Binding-site contacts:
Ligand atom C5 contacts residue ASN57 of chain 1.A at 3.6 Å.
Ligand atom C1 contacts residue ASN57 of chain 1.A at 1.4 Å.
Ligand atom C1 contacts residue ARG14 of chain 1.A at 3.7 Å.
Ligand atom C8 contacts residue ASN57 of chain 1.A at 3.7 Å.
Ligand atom C2 contacts residue ASN57 of chain 1.A at 2.6 Å.
Ligand atom O5 contacts residue ARG14 of chain 1.A at 4.0 Å.
Ligand atom C7 contacts residue ASN57 of chain 1.A at 3.5 Å.
Ligand atom C3 contacts residue ARG14 of chain 1.A at 4.5 Å.
Ligand atom C3 contacts residue ASN57 of chain 1.A at 3.8 Å.
Ligand atom C5 contacts residue ARG14 of chain 1.A at 3.9 Å.
Ligand atom O5 contacts residue ASN57 of chain 1.A at 2.3 Å (h-bond).
Ligand atom O7 contacts residue ASN57 of chain 1.A at 4.3 Å.
Ligand atom C4 contacts residue ASN57 of chain 1.A at 4.3 Å.
Ligand atom N2 contacts residue ASN57 of chain 1.A at 2.9 Å (h-bond).

Sequence of chain 1.A:
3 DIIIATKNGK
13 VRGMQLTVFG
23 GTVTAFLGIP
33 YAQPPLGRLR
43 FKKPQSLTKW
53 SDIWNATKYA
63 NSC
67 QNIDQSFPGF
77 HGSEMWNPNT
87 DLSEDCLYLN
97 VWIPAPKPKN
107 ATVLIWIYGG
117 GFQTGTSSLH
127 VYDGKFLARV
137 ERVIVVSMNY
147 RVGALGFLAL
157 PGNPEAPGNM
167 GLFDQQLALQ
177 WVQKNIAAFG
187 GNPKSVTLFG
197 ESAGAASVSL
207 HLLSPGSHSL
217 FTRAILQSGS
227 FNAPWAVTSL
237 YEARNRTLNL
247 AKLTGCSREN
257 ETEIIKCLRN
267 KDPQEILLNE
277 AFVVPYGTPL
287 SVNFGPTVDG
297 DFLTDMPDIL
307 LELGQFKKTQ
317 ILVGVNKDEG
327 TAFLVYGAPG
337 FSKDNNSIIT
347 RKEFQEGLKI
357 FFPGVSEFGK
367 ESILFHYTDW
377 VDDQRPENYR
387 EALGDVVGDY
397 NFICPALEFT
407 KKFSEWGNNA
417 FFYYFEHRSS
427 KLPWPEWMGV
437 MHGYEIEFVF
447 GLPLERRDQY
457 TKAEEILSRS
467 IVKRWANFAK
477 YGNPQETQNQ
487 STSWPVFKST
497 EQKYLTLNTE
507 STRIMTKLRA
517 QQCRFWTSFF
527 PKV

This small molecule binds to this protein.
Small molecule (SMILES): CC(=O)N[C@@H]1[C@@H](O)[C@H](O)[C@@H](CO)O[C@H]1O